Binding-site contacts:
Ligand atom C4 contacts residue ASN225 of chain 1.L at 4.2 Å.
Ligand atom O7 contacts residue SER408 of chain 1.L at 2.2 Å (h-bond).
Ligand atom O5 contacts residue ASN225 of chain 1.L at 2.4 Å (h-bond).
Ligand atom O5 contacts residue NAG1 of chain 1.FB at 3.2 Å.
Ligand atom O5 contacts residue VAL407 of chain 1.L at 4.5 Å.
Ligand atom C3 contacts residue ASN225 of chain 1.L at 3.8 Å.
Ligand atom C1 contacts residue NAG1 of chain 1.FB at 4.0 Å.
Ligand atom C2 contacts residue ASN225 of chain 1.L at 2.5 Å.
Ligand atom C7 contacts residue ASN225 of chain 1.L at 3.4 Å.
Ligand atom C5 contacts residue VAL407 of chain 1.L at 3.8 Å (hydrophobic).
Ligand atom O7 contacts residue ASN225 of chain 1.L at 3.6 Å (h-bond).
Ligand atom O6 contacts residue ARG405 of chain 1.L at 3.8 Å.
Ligand atom C8 contacts residue SER408 of chain 1.L at 3.9 Å.
Ligand atom C5 contacts residue NAG1 of chain 1.FB at 3.6 Å.
Ligand atom N2 contacts residue ASN225 of chain 1.L at 2.9 Å (h-bond).
Ligand atom O6 contacts residue NAG1 of chain 1.FB at 4.1 Å.
Ligand atom C8 contacts residue ASN339 of chain 1.L at 3.5 Å.
Ligand atom C8 contacts residue LEU224 of chain 1.L at 4.2 Å (hydrophobic).
Ligand atom N2 contacts residue SER408 of chain 1.L at 4.4 Å.
Ligand atom C6 contacts residue VAL407 of chain 1.L at 4.5 Å (hydrophobic).
Ligand atom O3 contacts residue CYS406 of chain 1.L at 4.3 Å.
Ligand atom C8 contacts residue VAL217 of chain 1.L at 4.3 Å (hydrophobic).
Ligand atom C1 contacts residue ASN225 of chain 1.L at 1.4 Å.
Ligand atom C6 contacts residue NAG1 of chain 1.FB at 3.5 Å.
Ligand atom C7 contacts residue SER408 of chain 1.L at 3.3 Å.
Ligand atom C5 contacts residue ASN225 of chain 1.L at 3.7 Å.
Ligand atom C8 contacts residue ASN225 of chain 1.L at 4.5 Å.

Sequence of chain 1.L:
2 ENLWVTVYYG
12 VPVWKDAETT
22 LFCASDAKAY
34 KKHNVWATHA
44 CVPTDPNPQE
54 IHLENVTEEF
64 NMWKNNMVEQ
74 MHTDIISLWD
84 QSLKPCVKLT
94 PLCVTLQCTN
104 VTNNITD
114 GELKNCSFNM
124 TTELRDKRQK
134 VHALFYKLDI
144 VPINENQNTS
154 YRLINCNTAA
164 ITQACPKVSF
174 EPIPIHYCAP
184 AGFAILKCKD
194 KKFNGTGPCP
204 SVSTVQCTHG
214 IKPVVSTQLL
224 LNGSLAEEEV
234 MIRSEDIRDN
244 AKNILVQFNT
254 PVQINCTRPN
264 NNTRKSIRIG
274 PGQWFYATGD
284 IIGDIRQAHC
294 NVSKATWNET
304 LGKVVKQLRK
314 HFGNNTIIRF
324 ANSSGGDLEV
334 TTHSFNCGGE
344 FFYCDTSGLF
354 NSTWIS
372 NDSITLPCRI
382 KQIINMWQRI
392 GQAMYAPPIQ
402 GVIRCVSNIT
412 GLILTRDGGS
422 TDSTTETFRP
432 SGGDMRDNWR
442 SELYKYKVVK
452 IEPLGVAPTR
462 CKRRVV

The small molecule below binds the protein below.
Small molecule (SMILES): CC(=O)N[C@H]1[C@H](O[C@H]2[C@H](O)[C@@H](NC(C)=O)CO[C@@H]2CO)O[C@H](CO)[C@@H](O[C@@H]2O[C@H](CO)[C@@H](O)[C@H](O)[C@@H]2O)[C@@H]1O